Binding-site contacts:
Ligand atom C contacts residue LYS61 of chain 1.A at 3.8 Å.
Ligand atom CZ contacts residue HIS69 of chain 1.A at 3.9 Å.
Ligand atom N contacts residue GLN59 of chain 1.A at 3.2 Å (h-bond).
Ligand atom CB contacts residue LEU307 of chain 1.A at 3.8 Å (hydrophobic).
Ligand atom CD2 contacts residue LEU58 of chain 1.A at 3.7 Å (hydrophobic).
Ligand atom CE1 contacts residue LEU58 of chain 1.A at 3.8 Å (hydrophobic).
Ligand atom CZ contacts residue GLN59 of chain 1.A at 3.8 Å.
Ligand atom C contacts residue LYS61 of chain 1.A at 3.6 Å.
Ligand atom O contacts residue HIS69 of chain 1.A at 3.1 Å (h-bond).
Ligand atom CG contacts residue GLU79 of chain 1.A at 3.3 Å.
Ligand atom O contacts residue LYS310 of chain 1.A at 3.8 Å.
Ligand atom C contacts residue GLN59 of chain 1.A at 3.9 Å.
Ligand atom CA contacts residue GLN59 of chain 1.A at 3.5 Å.
Ligand atom CE1 contacts residue GLN59 of chain 1.A at 3.8 Å.
Ligand atom OD2 contacts residue TYR63 of chain 1.A at 3.9 Å.
Ligand atom OH contacts residue HIS69 of chain 1.A at 3.0 Å.
Ligand atom OD2 contacts residue LYS61 of chain 1.A at 3.6 Å.
Ligand atom CB contacts residue GLN59 of chain 1.A at 3.3 Å.
Ligand atom C contacts residue HIS64 of chain 1.A at 3.7 Å.
Ligand atom CE1 contacts residue TRP50 of chain 1.A at 3.6 Å (hydrophobic).
Ligand atom CZ contacts residue ILE76 of chain 1.A at 3.7 Å (hydrophobic).
Ligand atom CD2 contacts residue LEU60 of chain 1.A at 3.8 Å (hydrophobic).
Ligand atom CE2 contacts residue PHE226 of chain 1.A at 3.7 Å (hydrophobic).
Ligand atom NE contacts residue GLU79 of chain 1.A at 3.8 Å.
Ligand atom CD2 contacts residue GLN59 of chain 1.A at 3.5 Å.
Ligand atom CD1 contacts residue GLN59 of chain 1.A at 3.6 Å.
Ligand atom CE1 contacts residue ALA224 of chain 1.A at 3.7 Å (hydrophobic).
Ligand atom CE2 contacts residue LEU58 of chain 1.A at 3.7 Å (hydrophobic).
Ligand atom O contacts residue LYS61 of chain 1.A at 2.8 Å (salt-bridge).
Ligand atom CE2 contacts residue HIS69 of chain 1.A at 3.8 Å.
Ligand atom CE2 contacts residue LEU60 of chain 1.A at 3.6 Å (hydrophobic).
Ligand atom CZ contacts residue LEU58 of chain 1.A at 3.7 Å (hydrophobic).
Ligand atom O contacts residue LYS61 of chain 1.A at 3.7 Å.
Ligand atom CZ contacts residue SER57 of chain 1.A at 3.6 Å.
Ligand atom OH contacts residue ILE76 of chain 1.A at 3.7 Å.
Ligand atom CZ contacts residue PHE226 of chain 1.A at 3.6 Å (hydrophobic).
Ligand atom NE contacts residue ILE76 of chain 1.A at 3.8 Å.
Ligand atom O contacts residue HIS64 of chain 1.A at 3.3 Å.
Ligand atom CD1 contacts residue LEU307 of chain 1.A at 3.8 Å (hydrophobic).
Ligand atom O contacts residue HIS64 of chain 1.A at 2.6 Å (h-bond).

Sequence of chain 1.A:
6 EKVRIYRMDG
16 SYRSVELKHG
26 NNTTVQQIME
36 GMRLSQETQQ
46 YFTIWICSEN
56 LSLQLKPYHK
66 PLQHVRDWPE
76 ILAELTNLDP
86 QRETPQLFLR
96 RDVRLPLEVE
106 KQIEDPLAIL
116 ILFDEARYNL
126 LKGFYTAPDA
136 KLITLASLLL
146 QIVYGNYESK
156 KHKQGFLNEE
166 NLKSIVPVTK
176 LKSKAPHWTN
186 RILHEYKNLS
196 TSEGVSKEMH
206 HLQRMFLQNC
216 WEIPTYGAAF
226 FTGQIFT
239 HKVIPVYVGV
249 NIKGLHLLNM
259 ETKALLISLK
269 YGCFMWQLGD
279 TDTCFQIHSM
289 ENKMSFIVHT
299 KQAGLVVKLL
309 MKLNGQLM

This protein binds this small molecule.
Small molecule (SMILES): NC(N)=NCCC[C@H](NC(=O)[C@H](CCCN=C(N)N)NC(=O)[C@H](CCCN=C(N)N)NC(=O)[C@@H](N)CO)C(=O)N[C@@H](CC(=O)O)C(=O)N[C@@H](Cc1ccc(O)cc1)C(=O)N[C@H](C=O)Cc1ccccc1